Binding-site contacts:
Ligand atom C5 contacts residue ASN368 of chain 1.B at 3.6 Å.
Ligand atom C7 contacts residue GLU366 of chain 1.B at 3.9 Å.
Ligand atom C1 contacts residue ASN368 of chain 1.B at 1.4 Å.
Ligand atom C8 contacts residue GLU366 of chain 1.B at 3.2 Å.
Ligand atom O5 contacts residue ASN368 of chain 1.B at 2.3 Å (h-bond).
Ligand atom C3 contacts residue ASN368 of chain 1.B at 3.8 Å.
Ligand atom N2 contacts residue GLU366 of chain 1.B at 4.2 Å.
Ligand atom C4 contacts residue ASN368 of chain 1.B at 4.2 Å.
Ligand atom O7 contacts residue ASN368 of chain 1.B at 3.5 Å (h-bond).
Ligand atom C7 contacts residue ASN368 of chain 1.B at 3.5 Å.
Ligand atom C2 contacts residue ASN368 of chain 1.B at 2.5 Å.
Ligand atom N2 contacts residue ASN368 of chain 1.B at 3.0 Å (h-bond).

The small molecule below binds the protein below.
Small molecule (SMILES): CC(=O)N[C@@H]1[C@@H](O)[C@H](O)[C@@H](CO)O[C@H]1O

Sequence of chain 1.B:
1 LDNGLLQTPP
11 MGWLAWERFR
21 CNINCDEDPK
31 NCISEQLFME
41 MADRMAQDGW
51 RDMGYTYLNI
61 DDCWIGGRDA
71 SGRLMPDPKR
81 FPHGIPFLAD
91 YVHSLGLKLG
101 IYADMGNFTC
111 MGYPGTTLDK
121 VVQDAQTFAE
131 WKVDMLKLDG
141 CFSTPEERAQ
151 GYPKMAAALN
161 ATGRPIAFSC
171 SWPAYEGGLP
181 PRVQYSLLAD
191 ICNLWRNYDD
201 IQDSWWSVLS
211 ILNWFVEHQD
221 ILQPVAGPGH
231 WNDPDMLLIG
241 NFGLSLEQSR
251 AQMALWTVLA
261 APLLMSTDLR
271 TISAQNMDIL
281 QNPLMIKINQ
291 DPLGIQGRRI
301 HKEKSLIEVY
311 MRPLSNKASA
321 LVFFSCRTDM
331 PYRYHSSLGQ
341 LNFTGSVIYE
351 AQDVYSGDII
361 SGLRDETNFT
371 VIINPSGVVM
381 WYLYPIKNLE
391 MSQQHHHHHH